The protein below binds the small molecule below.
Small molecule (SMILES): CC(=O)N[C@@H]1[C@@H](O)[C@H](O)[C@@H](CO)O[C@H]1O

Sequence of chain 1.C:
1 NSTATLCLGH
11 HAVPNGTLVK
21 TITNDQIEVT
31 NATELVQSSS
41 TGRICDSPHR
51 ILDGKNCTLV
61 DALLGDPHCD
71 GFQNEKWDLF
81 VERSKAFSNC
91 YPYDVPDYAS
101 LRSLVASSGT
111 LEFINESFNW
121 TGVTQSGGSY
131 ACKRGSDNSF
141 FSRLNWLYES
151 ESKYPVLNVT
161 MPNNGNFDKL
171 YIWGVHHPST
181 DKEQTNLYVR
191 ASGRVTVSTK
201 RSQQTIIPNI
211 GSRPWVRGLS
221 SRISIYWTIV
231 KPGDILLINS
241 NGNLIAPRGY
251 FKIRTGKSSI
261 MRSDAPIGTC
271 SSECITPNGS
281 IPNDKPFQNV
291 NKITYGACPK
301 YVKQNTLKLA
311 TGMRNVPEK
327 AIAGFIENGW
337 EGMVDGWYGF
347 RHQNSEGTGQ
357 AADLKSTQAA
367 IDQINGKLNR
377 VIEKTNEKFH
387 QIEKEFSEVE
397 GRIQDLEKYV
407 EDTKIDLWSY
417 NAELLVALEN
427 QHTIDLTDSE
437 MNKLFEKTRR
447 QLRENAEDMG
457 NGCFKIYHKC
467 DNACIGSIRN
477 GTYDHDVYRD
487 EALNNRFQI

Binding-site contacts:
Ligand atom C2 contacts residue ASN15 of chain 1.C at 2.6 Å.
Ligand atom N2 contacts residue ASN15 of chain 1.C at 3.1 Å (h-bond).
Ligand atom C5 contacts residue ASN15 of chain 1.C at 3.7 Å.
Ligand atom C8 contacts residue THR30 of chain 1.C at 3.6 Å.
Ligand atom O5 contacts residue ASN15 of chain 1.C at 2.4 Å (h-bond).
Ligand atom C8 contacts residue ASN15 of chain 1.C at 3.4 Å.
Ligand atom O3 contacts residue ASN31 of chain 1.C at 4.4 Å.
Ligand atom C7 contacts residue ASN15 of chain 1.C at 3.3 Å.
Ligand atom C4 contacts residue ASN15 of chain 1.C at 4.2 Å.
Ligand atom C8 contacts residue THR17 of chain 1.C at 3.6 Å.
Ligand atom C1 contacts residue ASN15 of chain 1.C at 1.5 Å.
Ligand atom N2 contacts residue ASN31 of chain 1.C at 4.5 Å.
Ligand atom O7 contacts residue ASN15 of chain 1.C at 3.1 Å (h-bond).
Ligand atom C8 contacts residue GLY16 of chain 1.C at 4.3 Å.
Ligand atom C7 contacts residue THR30 of chain 1.C at 4.4 Å.
Ligand atom C3 contacts residue ASN15 of chain 1.C at 3.9 Å.
Ligand atom C8 contacts residue ASN31 of chain 1.C at 4.0 Å.
Ligand atom N2 contacts residue THR30 of chain 1.C at 4.2 Å.